Sequence of chain 1.A:
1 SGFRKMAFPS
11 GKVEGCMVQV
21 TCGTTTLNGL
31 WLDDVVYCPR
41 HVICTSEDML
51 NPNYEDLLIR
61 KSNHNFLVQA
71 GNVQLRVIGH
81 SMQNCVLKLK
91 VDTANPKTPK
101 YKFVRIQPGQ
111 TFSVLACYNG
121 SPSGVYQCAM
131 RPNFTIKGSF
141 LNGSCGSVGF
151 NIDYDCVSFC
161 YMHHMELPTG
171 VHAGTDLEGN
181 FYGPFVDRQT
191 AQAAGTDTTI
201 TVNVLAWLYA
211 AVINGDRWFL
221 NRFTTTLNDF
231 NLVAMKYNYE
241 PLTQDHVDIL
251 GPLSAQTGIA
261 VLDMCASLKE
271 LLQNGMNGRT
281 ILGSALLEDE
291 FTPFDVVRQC

Binding-site contacts:
Ligand atom C contacts residue MET165 of chain 1.A at 3.6 Å (hydrophobic).
Ligand atom C8 contacts residue GLU166 of chain 1.A at 3.6 Å.
Ligand atom N2 contacts residue MET49 of chain 1.A at 3.9 Å.
Ligand atom C6 contacts residue SER144 of chain 1.A at 3.7 Å.
Ligand atom C5 contacts residue CYS145 of chain 1.A at 4.0 Å (hydrophobic).
Ligand atom C6 contacts residue CYS145 of chain 1.A at 3.9 Å (hydrophobic).
Ligand atom CL contacts residue HIS164 of chain 1.A at 3.5 Å.
Ligand atom C7 contacts residue PHE140 of chain 1.A at 3.3 Å (hydrophobic).
Ligand atom N1 contacts residue HIS172 of chain 1.A at 4.0 Å.
Ligand atom N2 contacts residue DMS1 of chain 1.D at 3.8 Å.
Ligand atom C1 contacts residue HIS41 of chain 1.A at 3.7 Å.
Ligand atom C6 contacts residue LEU141 of chain 1.A at 4.0 Å (hydrophobic).
Ligand atom C1 contacts residue HIS164 of chain 1.A at 3.2 Å.
Ligand atom C15 contacts residue MET49 of chain 1.A at 3.9 Å (hydrophobic).
Ligand atom N1 contacts residue LEU141 of chain 1.A at 3.7 Å.
Ligand atom C6 contacts residue HIS163 of chain 1.A at 2.8 Å.
Ligand atom C17 contacts residue MET49 of chain 1.A at 3.4 Å (hydrophobic).
Ligand atom C9 contacts residue GLU166 of chain 1.A at 3.3 Å.
Ligand atom C9 contacts residue LEU141 of chain 1.A at 3.9 Å (hydrophobic).
Ligand atom N contacts residue CYS145 of chain 1.A at 3.4 Å (h-bond).
Ligand atom CL contacts residue HIS41 of chain 1.A at 3.4 Å.
Ligand atom C9 contacts residue ASN142 of chain 1.A at 4.0 Å.
Ligand atom O contacts residue GLU166 of chain 1.A at 3.4 Å (salt-bridge).
Ligand atom C8 contacts residue LEU141 of chain 1.A at 3.8 Å (hydrophobic).
Ligand atom C16 contacts residue GLN189 of chain 1.A at 3.7 Å.
Ligand atom CL contacts residue ASP187 of chain 1.A at 3.6 Å.
Ligand atom N1 contacts residue SER144 of chain 1.A at 3.3 Å (h-bond).
Ligand atom C7 contacts residue LEU141 of chain 1.A at 3.6 Å (hydrophobic).
Ligand atom C8 contacts residue PHE140 of chain 1.A at 3.9 Å (hydrophobic).
Ligand atom C7 contacts residue HIS163 of chain 1.A at 3.8 Å.
Ligand atom C9 contacts residue PHE140 of chain 1.A at 3.7 Å (hydrophobic).
Ligand atom N1 contacts residue HIS163 of chain 1.A at 2.6 Å (h-bond).
Ligand atom N2 contacts residue GLN189 of chain 1.A at 2.7 Å.
Ligand atom C7 contacts residue GLU166 of chain 1.A at 3.4 Å.
Ligand atom C7 contacts residue SER144 of chain 1.A at 4.0 Å.
Ligand atom C contacts residue HIS164 of chain 1.A at 3.8 Å.
Ligand atom C1 contacts residue MET165 of chain 1.A at 3.6 Å (hydrophobic).
Ligand atom N1 contacts residue PHE140 of chain 1.A at 3.4 Å.
Ligand atom CL contacts residue MET165 of chain 1.A at 3.7 Å.
Ligand atom C17 contacts residue MET165 of chain 1.A at 3.6 Å (hydrophobic).

A protein and the small-molecule ligand that binds it are described below.
Small molecule (SMILES): N#Cc1cc(Cl)cc(CC(=O)Nc2cncc3ccccc23)c1

Sequence of chain 1.B:
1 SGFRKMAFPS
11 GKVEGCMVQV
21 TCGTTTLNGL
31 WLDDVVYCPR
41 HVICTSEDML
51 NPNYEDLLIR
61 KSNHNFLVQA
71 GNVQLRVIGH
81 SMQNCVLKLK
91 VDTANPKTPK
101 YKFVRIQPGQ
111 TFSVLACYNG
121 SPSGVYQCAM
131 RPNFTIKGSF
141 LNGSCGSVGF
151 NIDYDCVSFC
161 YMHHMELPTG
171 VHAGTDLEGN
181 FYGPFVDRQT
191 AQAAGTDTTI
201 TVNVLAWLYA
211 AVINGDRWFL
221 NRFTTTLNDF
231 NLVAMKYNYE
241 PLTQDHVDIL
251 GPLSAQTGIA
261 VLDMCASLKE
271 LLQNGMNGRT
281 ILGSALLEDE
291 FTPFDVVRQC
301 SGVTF